Binding-site contacts:
Ligand atom OAA contacts residue SER347 of chain 1.A at 2.5 Å (h-bond).
Ligand atom CAL contacts residue PHE107 of chain 1.A at 3.5 Å (hydrophobic).
Ligand atom CAI contacts residue GLY414 of chain 1.A at 3.7 Å.
Ligand atom SAO contacts residue ASP100 of chain 1.A at 3.4 Å (salt-bridge).
Ligand atom NAM contacts residue ASP413 of chain 1.A at 3.1 Å (salt-bridge).
Ligand atom CAK contacts residue GLU99 of chain 1.A at 3.5 Å.
Ligand atom CAK contacts residue PHE105 of chain 1.A at 3.5 Å (hydrophobic).
Ligand atom NAN contacts residue ASP413 of chain 1.A at 3.7 Å.
Ligand atom NAM contacts residue GLY412 of chain 1.A at 3.9 Å.
Ligand atom CAC contacts residue ASN393 of chain 1.A at 3.5 Å.
Ligand atom NAN contacts residue HIS236 of chain 1.A at 3.5 Å (h-bond).
Ligand atom OAA contacts residue ARG106 of chain 1.A at 3.5 Å.
Ligand atom CAE contacts residue ASN393 of chain 1.A at 3.3 Å.
Ligand atom CAD contacts residue PHE249 of chain 1.A at 3.6 Å (hydrophobic).
Ligand atom OAA contacts residue PHE107 of chain 1.A at 3.4 Å (h-bond).
Ligand atom CAP contacts residue SER347 of chain 1.A at 3.6 Å.
Ligand atom OAA contacts residue PHE105 of chain 1.A at 3.7 Å.
Ligand atom NAV contacts residue PHE107 of chain 1.A at 3.6 Å.
Ligand atom CAF contacts residue SER347 of chain 1.A at 3.8 Å.
Ligand atom NAM contacts residue HIS236 of chain 1.A at 3.2 Å (h-bond).
Ligand atom CAI contacts residue TYR234 of chain 1.A at 3.3 Å (hydrophobic).
Ligand atom CAD contacts residue LEU358 of chain 1.A at 3.2 Å (hydrophobic).
Ligand atom CAQ contacts residue SER347 of chain 1.A at 3.9 Å.
Ligand atom CAI contacts residue HIS236 of chain 1.A at 3.6 Å.
Ligand atom CAK contacts residue VAL98 of chain 1.A at 3.3 Å (hydrophobic).
Ligand atom SAO contacts residue GLU99 of chain 1.A at 3.5 Å.
Ligand atom CAD contacts residue PHE105 of chain 1.A at 3.7 Å (hydrophobic).
Ligand atom NAM contacts residue GLY414 of chain 1.A at 3.4 Å (h-bond).
Ligand atom CAE contacts residue TYR362 of chain 1.A at 3.6 Å (hydrophobic).
Ligand atom CAL contacts residue SER347 of chain 1.A at 3.4 Å.
Ligand atom CAL contacts residue TYR362 of chain 1.A at 3.2 Å (hydrophobic).
Ligand atom CAK contacts residue ASP100 of chain 1.A at 3.5 Å.
Ligand atom CAG contacts residue ASP100 of chain 1.A at 3.9 Å.
Ligand atom CAB contacts residue PHE249 of chain 1.A at 2.7 Å (hydrophobic).
Ligand atom CAC contacts residue PHE249 of chain 1.A at 3.3 Å (hydrophobic).
Ligand atom CAB contacts residue LEU358 of chain 1.A at 3.5 Å (hydrophobic).
Ligand atom CAF contacts residue PHE105 of chain 1.A at 3.8 Å (hydrophobic).
Ligand atom CAF contacts residue LEU358 of chain 1.A at 3.8 Å (hydrophobic).
Ligand atom CAQ contacts residue TYR362 of chain 1.A at 3.8 Å (hydrophobic).
Ligand atom CAU contacts residue PHE107 of chain 1.A at 3.6 Å (hydrophobic).

Sequence of chain 1.A:
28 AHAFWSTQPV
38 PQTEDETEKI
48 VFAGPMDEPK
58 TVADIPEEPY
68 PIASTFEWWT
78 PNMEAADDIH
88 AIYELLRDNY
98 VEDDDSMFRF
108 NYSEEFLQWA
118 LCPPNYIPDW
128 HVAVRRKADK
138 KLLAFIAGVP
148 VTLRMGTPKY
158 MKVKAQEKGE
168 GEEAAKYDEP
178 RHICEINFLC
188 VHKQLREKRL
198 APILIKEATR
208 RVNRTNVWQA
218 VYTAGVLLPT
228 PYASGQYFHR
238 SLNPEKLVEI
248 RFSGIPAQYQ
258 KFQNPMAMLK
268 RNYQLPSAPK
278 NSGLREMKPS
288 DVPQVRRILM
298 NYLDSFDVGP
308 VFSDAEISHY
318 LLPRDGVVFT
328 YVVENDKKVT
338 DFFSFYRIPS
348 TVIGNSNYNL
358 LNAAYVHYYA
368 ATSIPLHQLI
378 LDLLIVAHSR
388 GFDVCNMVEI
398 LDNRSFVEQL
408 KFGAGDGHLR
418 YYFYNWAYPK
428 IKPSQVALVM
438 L

The small molecule below binds the protein below.
Small molecule (SMILES): O=C1CS[C@H](c2ccc3[nH]ncc3c2)N1Cc1ccccc1